Sequence of chain 1.A:
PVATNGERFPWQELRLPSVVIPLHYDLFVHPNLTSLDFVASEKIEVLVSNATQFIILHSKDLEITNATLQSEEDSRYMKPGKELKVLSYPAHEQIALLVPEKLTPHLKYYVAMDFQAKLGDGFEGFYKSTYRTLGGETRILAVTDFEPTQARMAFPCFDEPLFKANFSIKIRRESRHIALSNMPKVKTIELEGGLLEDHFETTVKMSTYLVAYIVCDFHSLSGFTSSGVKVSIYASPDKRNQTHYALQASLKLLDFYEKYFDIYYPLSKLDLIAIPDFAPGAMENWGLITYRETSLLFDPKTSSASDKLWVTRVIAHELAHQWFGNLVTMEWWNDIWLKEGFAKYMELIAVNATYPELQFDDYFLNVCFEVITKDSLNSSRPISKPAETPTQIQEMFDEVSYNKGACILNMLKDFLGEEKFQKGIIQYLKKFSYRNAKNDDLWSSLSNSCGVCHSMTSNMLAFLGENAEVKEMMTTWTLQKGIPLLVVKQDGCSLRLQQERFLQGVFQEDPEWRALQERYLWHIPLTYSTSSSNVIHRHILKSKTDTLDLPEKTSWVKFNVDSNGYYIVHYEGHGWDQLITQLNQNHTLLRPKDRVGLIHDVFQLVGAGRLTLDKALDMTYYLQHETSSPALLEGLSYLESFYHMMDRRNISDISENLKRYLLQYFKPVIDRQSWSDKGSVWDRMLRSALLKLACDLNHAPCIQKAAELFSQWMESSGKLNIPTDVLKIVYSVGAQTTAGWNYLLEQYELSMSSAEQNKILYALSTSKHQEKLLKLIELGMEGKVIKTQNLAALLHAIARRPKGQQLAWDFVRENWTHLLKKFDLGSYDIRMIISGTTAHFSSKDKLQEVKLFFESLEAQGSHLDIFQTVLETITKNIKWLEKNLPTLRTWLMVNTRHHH

This protein binds this small molecule.
Small molecule (SMILES): CC(=O)N[C@@H]1[C@@H](O)[C@H](O)[C@@H](CO)O[C@H]1O

Binding-site contacts:
Ligand atom O5 contacts residue ASN294 of chain 1.A at 2.4 Å (h-bond).
Ligand atom C5 contacts residue ASN294 of chain 1.A at 3.7 Å.
Ligand atom C8 contacts residue ASN294 of chain 1.A at 3.8 Å.
Ligand atom C1 contacts residue ASN294 of chain 1.A at 1.5 Å.
Ligand atom C4 contacts residue ASN294 of chain 1.A at 4.3 Å.
Ligand atom C8 contacts residue ARG293 of chain 1.A at 3.3 Å.
Ligand atom N2 contacts residue ASN294 of chain 1.A at 2.9 Å (h-bond).
Ligand atom C3 contacts residue ASN294 of chain 1.A at 3.8 Å.
Ligand atom C2 contacts residue ASN294 of chain 1.A at 2.5 Å.
Ligand atom O7 contacts residue ASN294 of chain 1.A at 3.4 Å (h-bond).
Ligand atom C7 contacts residue ASN294 of chain 1.A at 3.3 Å.